Binding-site contacts:
Ligand atom O6 contacts residue TRP651 of chain 1.A at 3.8 Å.
Ligand atom O5 contacts residue ASN58 of chain 1.A at 2.3 Å (h-bond).
Ligand atom O3 contacts residue GLY203 of chain 2.A at 3.7 Å.
Ligand atom C2 contacts residue ASN58 of chain 1.A at 2.4 Å.
Ligand atom O5 contacts residue TRP651 of chain 1.A at 3.5 Å.
Ligand atom O5 contacts residue TRP651 of chain 1.A at 3.5 Å.
Ligand atom C6 contacts residue TRP651 of chain 1.A at 3.8 Å (hydrophobic).
Ligand atom C5 contacts residue TRP651 of chain 1.A at 3.8 Å (hydrophobic).
Ligand atom O4 contacts residue TRP651 of chain 1.A at 3.7 Å.
Ligand atom O5 contacts residue EDO1 of chain 1.O at 3.6 Å.
Ligand atom O5 contacts residue LEU649 of chain 1.A at 3.5 Å.
Ligand atom O6 contacts residue LYS405 of chain 1.A at 3.2 Å (salt-bridge).
Ligand atom O2 contacts residue GLY203 of chain 2.A at 3.9 Å.
Ligand atom N2 contacts residue ASN58 of chain 1.A at 2.9 Å (h-bond).
Ligand atom O6 contacts residue PRO654 of chain 1.A at 3.3 Å.
Ligand atom O3 contacts residue TRP651 of chain 1.A at 3.5 Å.
Ligand atom C4 contacts residue TRP651 of chain 1.A at 3.9 Å (hydrophobic).
Ligand atom C3 contacts residue ASN58 of chain 1.A at 3.7 Å.
Ligand atom O6 contacts residue TYR209 of chain 2.A at 3.5 Å (h-bond).
Ligand atom C6 contacts residue EDO1 of chain 1.O at 3.5 Å.
Ligand atom O2 contacts residue ALA202 of chain 2.A at 3.5 Å.
Ligand atom C6 contacts residue PRO654 of chain 1.A at 3.7 Å (hydrophobic).
Ligand atom C5 contacts residue EDO1 of chain 1.O at 3.8 Å.
Ligand atom O4 contacts residue EDO1 of chain 1.O at 3.6 Å (h-bond).
Ligand atom O6 contacts residue TRP651 of chain 1.A at 3.8 Å.
Ligand atom C5 contacts residue ASN58 of chain 1.A at 3.6 Å.
Ligand atom O5 contacts residue ALA202 of chain 2.A at 3.8 Å.
Ligand atom O6 contacts residue TYR665 of chain 1.A at 3.7 Å.
Ligand atom C1 contacts residue TRP651 of chain 1.A at 3.9 Å (hydrophobic).
Ligand atom O3 contacts residue EDO1 of chain 1.O at 3.8 Å.
Ligand atom C8 contacts residue ALA202 of chain 2.A at 3.8 Å (hydrophobic).
Ligand atom C6 contacts residue VAL650 of chain 1.A at 3.5 Å (hydrophobic).
Ligand atom C6 contacts residue TYR209 of chain 2.A at 3.4 Å (hydrophobic).
Ligand atom O7 contacts residue ASN58 of chain 1.A at 3.8 Å.
Ligand atom C1 contacts residue ASN58 of chain 1.A at 1.4 Å.
Ligand atom C4 contacts residue GLY203 of chain 2.A at 3.5 Å.
Ligand atom C3 contacts residue EDO1 of chain 1.O at 3.8 Å.
Ligand atom O2 contacts residue EDO1 of chain 1.O at 3.6 Å.
Ligand atom C7 contacts residue ASN58 of chain 1.A at 3.6 Å.
Ligand atom C4 contacts residue LEU649 of chain 1.A at 3.8 Å (hydrophobic).

Sequence of chain 1.A:
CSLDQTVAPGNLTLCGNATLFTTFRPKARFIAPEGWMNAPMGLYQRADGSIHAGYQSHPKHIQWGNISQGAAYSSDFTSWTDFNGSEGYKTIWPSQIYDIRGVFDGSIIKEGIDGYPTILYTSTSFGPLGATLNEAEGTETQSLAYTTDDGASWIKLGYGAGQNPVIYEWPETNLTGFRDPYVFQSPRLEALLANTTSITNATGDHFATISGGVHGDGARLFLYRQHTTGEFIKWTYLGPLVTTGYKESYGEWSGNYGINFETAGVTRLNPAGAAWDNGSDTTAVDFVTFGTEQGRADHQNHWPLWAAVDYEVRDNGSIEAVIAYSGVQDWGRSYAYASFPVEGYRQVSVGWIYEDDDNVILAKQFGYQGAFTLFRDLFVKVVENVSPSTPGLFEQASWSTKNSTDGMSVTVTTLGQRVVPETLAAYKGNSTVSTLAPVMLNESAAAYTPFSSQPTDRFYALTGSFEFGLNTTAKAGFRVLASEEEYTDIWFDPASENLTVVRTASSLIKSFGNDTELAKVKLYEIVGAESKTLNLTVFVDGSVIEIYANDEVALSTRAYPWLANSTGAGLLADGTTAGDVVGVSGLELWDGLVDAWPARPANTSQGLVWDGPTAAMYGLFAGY

Sequence of chain 2.A:
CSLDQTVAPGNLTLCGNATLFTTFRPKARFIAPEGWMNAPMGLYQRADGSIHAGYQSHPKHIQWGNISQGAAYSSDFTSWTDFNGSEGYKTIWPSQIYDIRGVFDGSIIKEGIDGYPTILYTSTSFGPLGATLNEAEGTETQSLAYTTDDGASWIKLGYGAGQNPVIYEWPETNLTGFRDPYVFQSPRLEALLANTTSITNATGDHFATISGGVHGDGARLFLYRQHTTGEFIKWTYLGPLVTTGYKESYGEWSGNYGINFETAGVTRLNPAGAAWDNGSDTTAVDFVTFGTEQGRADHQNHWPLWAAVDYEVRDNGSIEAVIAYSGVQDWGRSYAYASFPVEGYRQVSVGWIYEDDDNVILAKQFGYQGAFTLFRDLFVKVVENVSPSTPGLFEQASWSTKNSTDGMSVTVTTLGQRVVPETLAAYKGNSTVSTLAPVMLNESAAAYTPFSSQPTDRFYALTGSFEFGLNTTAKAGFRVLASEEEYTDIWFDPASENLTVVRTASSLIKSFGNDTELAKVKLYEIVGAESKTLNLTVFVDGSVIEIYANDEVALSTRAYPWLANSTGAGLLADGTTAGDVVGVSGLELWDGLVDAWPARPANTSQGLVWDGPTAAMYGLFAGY

This small molecule binds to this protein.
Small molecule (SMILES): CC(=O)N[C@H]1[C@H](O[C@H]2[C@H](O)[C@@H](NC(C)=O)CO[C@@H]2CO)O[C@H](CO)[C@@H](O[C@@H]2O[C@H](CO[C@H]3O[C@H](CO)[C@@H](O)[C@H](O[C@H]4O[C@H](CO)[C@@H](O)[C@H](O)[C@@H]4O)[C@@H]3O)[C@@H](O)[C@H](O[C@H]3O[C@H](CO)[C@@H](O)[C@H](O)[C@@H]3O[C@H]3O[C@H](CO)[C@@H](O)[C@H](O)[C@@H]3O)[C@@H]2O)[C@@H]1O